Binding-site contacts:
Ligand atom O5 contacts residue ASN263 of chain 1.C at 2.4 Å (h-bond).
Ligand atom C5 contacts residue ASN263 of chain 1.C at 3.6 Å.
Ligand atom C7 contacts residue ASN263 of chain 1.C at 3.2 Å.
Ligand atom C4 contacts residue ASN263 of chain 1.C at 4.2 Å.
Ligand atom O6 contacts residue ARG410 of chain 1.C at 4.2 Å.
Ligand atom C1 contacts residue ASN263 of chain 1.C at 1.4 Å.
Ligand atom C3 contacts residue ASN263 of chain 1.C at 3.8 Å.
Ligand atom C2 contacts residue ASN263 of chain 1.C at 2.5 Å.
Ligand atom N2 contacts residue ASN263 of chain 1.C at 2.9 Å (h-bond).
Ligand atom C8 contacts residue ASN263 of chain 1.C at 4.5 Å.
Ligand atom O7 contacts residue ASN263 of chain 1.C at 3.1 Å (h-bond).

A small-molecule ligand and the protein it binds are described below.
Small molecule (SMILES): CC(=O)N[C@@H]1[C@@H](O)[C@H](O)[C@@H](CO)O[C@H]1O

Sequence of chain 1.C:
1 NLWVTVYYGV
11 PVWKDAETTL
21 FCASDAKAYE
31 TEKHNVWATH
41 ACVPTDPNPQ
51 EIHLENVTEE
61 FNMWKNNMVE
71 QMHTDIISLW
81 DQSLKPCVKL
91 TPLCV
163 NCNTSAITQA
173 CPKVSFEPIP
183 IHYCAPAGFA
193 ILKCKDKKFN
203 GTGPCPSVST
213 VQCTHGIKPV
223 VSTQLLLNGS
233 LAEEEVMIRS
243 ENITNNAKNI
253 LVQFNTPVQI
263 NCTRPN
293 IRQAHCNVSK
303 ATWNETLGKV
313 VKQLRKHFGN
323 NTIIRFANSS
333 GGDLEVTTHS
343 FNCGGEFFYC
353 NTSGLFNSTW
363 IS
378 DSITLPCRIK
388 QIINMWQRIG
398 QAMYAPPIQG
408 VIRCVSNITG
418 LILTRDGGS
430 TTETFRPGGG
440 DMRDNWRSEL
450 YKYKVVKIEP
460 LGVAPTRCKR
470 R